Sequence of chain 38.B:
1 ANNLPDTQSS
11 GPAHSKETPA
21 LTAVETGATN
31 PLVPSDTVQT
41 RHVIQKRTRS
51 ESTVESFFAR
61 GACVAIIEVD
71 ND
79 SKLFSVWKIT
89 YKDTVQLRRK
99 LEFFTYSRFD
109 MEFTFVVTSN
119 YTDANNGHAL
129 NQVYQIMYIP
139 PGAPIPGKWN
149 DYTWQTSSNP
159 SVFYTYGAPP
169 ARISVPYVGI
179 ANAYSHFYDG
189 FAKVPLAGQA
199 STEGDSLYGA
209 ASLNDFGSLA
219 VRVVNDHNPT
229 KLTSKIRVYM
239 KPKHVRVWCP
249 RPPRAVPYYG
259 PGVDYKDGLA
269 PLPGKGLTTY

A small-molecule ligand and the protein it binds are described below.
Small molecule (SMILES): COc1ccc(OCc2ccc(COc3c(Cl)cccc3Cl)cc2)c(Cl)c1

Binding-site contacts:
Ligand atom C21 contacts residue TYR182 of chain 38.B at 3.8 Å (hydrophobic).
Ligand atom C13 contacts residue PHE111 of chain 38.B at 3.7 Å (hydrophobic).
Ligand atom C6 contacts residue TYR89 of chain 38.B at 3.7 Å (hydrophobic).
Ligand atom C9 contacts residue VAL176 of chain 38.B at 3.6 Å (hydrophobic).
Ligand atom C9 contacts residue PHE214 of chain 38.B at 3.7 Å (hydrophobic).
Ligand atom C21 contacts residue SER105 of chain 38.B at 3.8 Å.
Ligand atom CL3 contacts residue PHE111 of chain 38.B at 3.8 Å.
Ligand atom C7 contacts residue PHE214 of chain 38.B at 3.5 Å (hydrophobic).
Ligand atom C11 contacts residue ILE87 of chain 38.B at 3.8 Å (hydrophobic).
Ligand atom C8 contacts residue MET109 of chain 38.B at 3.4 Å (hydrophobic).
Ligand atom C17 contacts residue ALA24 of chain 37.E at 3.7 Å (hydrophobic).
Ligand atom C3 contacts residue MET109 of chain 38.B at 3.7 Å (hydrophobic).
Ligand atom C20 contacts residue LEU217 of chain 38.B at 3.8 Å (hydrophobic).
Ligand atom O1 contacts residue ILE87 of chain 38.B at 3.7 Å.
Ligand atom C13 contacts residue MET109 of chain 38.B at 3.4 Å (hydrophobic).
Ligand atom C10 contacts residue TYR136 of chain 38.B at 3.5 Å (hydrophobic).
Ligand atom CL2 contacts residue TYR136 of chain 38.B at 3.6 Å.
Ligand atom CL2 contacts residue ALA24 of chain 37.E at 3.5 Å.
Ligand atom O3 contacts residue PHE107 of chain 38.B at 3.6 Å.
Ligand atom C12 contacts residue PHE111 of chain 38.B at 3.8 Å (hydrophobic).
Ligand atom O1 contacts residue PHE214 of chain 38.B at 3.8 Å.
Ligand atom C16 contacts residue TYR136 of chain 38.B at 3.8 Å (hydrophobic).
Ligand atom C7 contacts residue MET109 of chain 38.B at 3.3 Å (hydrophobic).
Ligand atom C21 contacts residue HIS184 of chain 38.B at 3.6 Å.
Ligand atom C4 contacts residue MET109 of chain 38.B at 3.8 Å (hydrophobic).
Ligand atom O1 contacts residue MET109 of chain 38.B at 3.7 Å.
Ligand atom C17 contacts residue TYR136 of chain 38.B at 3.7 Å (hydrophobic).
Ligand atom C19 contacts residue LEU217 of chain 38.B at 3.8 Å (hydrophobic).
Ligand atom C2 contacts residue PHE214 of chain 38.B at 3.6 Å (hydrophobic).
Ligand atom C20 contacts residue ILE171 of chain 38.B at 3.8 Å (hydrophobic).
Ligand atom C13 contacts residue ILE87 of chain 38.B at 3.7 Å (hydrophobic).
Ligand atom CL3 contacts residue LEU217 of chain 38.B at 3.8 Å.
Ligand atom O3 contacts residue TYR89 of chain 38.B at 3.6 Å.
Ligand atom C14 contacts residue TYR136 of chain 38.B at 3.5 Å (hydrophobic).
Ligand atom C5 contacts residue TYR89 of chain 38.B at 3.5 Å (hydrophobic).
Ligand atom C12 contacts residue ILE87 of chain 38.B at 3.8 Å (hydrophobic).
Ligand atom CL2 contacts residue ILE25 of chain 37.E at 3.4 Å.
Ligand atom C1 contacts residue TYR182 of chain 38.B at 3.8 Å (hydrophobic).
Ligand atom O2 contacts residue VAL173 of chain 38.B at 3.4 Å.
Ligand atom C16 contacts residue ALA24 of chain 37.E at 3.8 Å (hydrophobic).

Sequence of chain 37.E:
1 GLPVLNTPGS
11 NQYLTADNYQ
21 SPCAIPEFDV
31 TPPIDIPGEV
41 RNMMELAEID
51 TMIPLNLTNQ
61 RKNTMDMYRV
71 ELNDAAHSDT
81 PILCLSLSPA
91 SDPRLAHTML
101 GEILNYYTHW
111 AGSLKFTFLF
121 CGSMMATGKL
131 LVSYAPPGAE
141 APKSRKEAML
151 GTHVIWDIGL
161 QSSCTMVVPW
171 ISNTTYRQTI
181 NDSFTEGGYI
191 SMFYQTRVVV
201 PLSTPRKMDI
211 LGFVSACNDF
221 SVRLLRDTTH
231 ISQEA